Sequence of chain 1.D:
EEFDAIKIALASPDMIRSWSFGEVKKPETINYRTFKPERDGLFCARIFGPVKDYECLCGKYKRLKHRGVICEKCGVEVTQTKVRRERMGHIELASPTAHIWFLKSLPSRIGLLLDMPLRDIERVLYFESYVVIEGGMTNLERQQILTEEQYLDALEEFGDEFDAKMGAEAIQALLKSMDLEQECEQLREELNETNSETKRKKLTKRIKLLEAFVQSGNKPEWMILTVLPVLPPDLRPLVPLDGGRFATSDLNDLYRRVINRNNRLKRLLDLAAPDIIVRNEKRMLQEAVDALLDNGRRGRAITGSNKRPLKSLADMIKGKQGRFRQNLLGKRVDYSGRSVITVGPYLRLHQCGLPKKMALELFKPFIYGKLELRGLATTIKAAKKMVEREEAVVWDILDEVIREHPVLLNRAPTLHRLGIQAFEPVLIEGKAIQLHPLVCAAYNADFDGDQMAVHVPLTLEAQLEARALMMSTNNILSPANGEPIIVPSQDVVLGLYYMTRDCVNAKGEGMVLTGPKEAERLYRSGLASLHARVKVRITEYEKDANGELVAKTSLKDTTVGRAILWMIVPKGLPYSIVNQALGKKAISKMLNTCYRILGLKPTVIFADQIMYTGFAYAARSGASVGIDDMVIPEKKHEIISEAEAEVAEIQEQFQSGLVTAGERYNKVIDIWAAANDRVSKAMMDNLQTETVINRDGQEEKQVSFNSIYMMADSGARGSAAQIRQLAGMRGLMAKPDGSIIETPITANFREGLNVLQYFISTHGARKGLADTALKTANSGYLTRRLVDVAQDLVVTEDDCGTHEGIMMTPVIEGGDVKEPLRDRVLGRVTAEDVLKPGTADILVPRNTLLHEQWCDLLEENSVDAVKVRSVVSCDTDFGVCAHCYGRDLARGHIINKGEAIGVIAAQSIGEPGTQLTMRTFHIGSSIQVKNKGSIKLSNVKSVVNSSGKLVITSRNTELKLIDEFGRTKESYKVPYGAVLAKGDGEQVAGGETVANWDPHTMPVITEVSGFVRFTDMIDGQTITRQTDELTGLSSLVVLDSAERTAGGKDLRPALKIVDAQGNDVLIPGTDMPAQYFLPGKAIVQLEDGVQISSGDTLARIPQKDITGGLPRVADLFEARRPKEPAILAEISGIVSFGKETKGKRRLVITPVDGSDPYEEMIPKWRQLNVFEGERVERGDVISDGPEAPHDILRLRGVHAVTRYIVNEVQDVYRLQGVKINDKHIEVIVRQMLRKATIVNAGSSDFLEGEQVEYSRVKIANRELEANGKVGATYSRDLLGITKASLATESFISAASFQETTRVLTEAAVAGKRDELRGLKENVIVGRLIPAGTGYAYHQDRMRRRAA

Binding-site contacts:
Ligand atom C12 contacts residue ASN20 of chain 1.G at 3.2 Å.
Ligand atom C20 contacts residue GLN1244 of chain 1.D at 4.3 Å.
Ligand atom C21 contacts residue GLN13 of chain 1.G at 3.7 Å.
Ligand atom C8 contacts residue GLN1244 of chain 1.D at 4.0 Å.
Ligand atom C22 contacts residue GLN1244 of chain 1.D at 4.3 Å.
Ligand atom C1 contacts residue ASN20 of chain 1.G at 3.1 Å.
Ligand atom C11 contacts residue ILE937 of chain 1.D at 4.1 Å (hydrophobic).
Ligand atom C16 contacts residue ILE937 of chain 1.D at 4.1 Å (hydrophobic).
Ligand atom C16 contacts residue LEU1243 of chain 1.D at 4.4 Å (hydrophobic).
Ligand atom C3 contacts residue MET16 of chain 1.G at 4.1 Å (hydrophobic).
Ligand atom O4 contacts residue MET16 of chain 1.G at 4.2 Å.
Ligand atom C7 contacts residue LEU1243 of chain 1.D at 4.2 Å (hydrophobic).
Ligand atom C10 contacts residue GLN1244 of chain 1.D at 4.1 Å.
Ligand atom C23 contacts residue SER9 of chain 1.G at 4.3 Å.
Ligand atom C24 contacts residue GLN1244 of chain 1.D at 4.1 Å.
Ligand atom C17 contacts residue LEU1243 of chain 1.D at 4.5 Å (hydrophobic).
Ligand atom C18 contacts residue PHE935 of chain 1.D at 4.0 Å (hydrophobic).
Ligand atom C11 contacts residue PHE935 of chain 1.D at 3.6 Å (hydrophobic).
Ligand atom C21 contacts residue SER9 of chain 1.G at 4.2 Å.
Ligand atom C23 contacts residue GLN1244 of chain 1.D at 4.3 Å.
Ligand atom C10 contacts residue GLN13 of chain 1.G at 3.9 Å.
Ligand atom C13 contacts residue ASN20 of chain 1.G at 4.4 Å.
Ligand atom C10 contacts residue PHE935 of chain 1.D at 3.6 Å (hydrophobic).

A protein and the small-molecule ligand that binds it are described below.
Small molecule (SMILES): C[C@H](CCC(=O)NCCC[N+](C)(C)CC(O)CS(=O)(=O)O)[C@H]1CC[C@H]2[C@@H]3[C@H](O)C[C@@H]4C[C@H](O)CC[C@]4(C)[C@H]3C[C@H](O)[C@]12C

Sequence of chain 1.G:
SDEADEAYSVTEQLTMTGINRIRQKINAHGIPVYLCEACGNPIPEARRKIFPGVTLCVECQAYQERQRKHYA